This protein binds this small molecule.
Small molecule (SMILES): Nc1ncnc2c1ncn2[C@@H]1O[C@H](CO[P](=O)(O)O[P](=O)(O)NP(=O)(O)O)[C@@H](O)[C@H]1O

Sequence of chain 1.B:
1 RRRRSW

Sequence of chain 1.A:
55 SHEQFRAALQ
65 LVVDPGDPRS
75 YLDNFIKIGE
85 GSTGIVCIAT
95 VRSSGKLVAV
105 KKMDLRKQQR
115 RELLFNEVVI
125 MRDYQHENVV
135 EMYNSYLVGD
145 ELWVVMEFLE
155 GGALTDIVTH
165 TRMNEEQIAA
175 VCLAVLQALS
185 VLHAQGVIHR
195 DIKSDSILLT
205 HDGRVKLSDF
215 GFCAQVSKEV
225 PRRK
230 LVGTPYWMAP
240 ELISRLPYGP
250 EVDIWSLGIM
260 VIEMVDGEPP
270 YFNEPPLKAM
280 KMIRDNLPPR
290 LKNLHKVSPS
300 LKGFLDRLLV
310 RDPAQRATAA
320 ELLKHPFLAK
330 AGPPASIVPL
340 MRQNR

Binding-site contacts:
Ligand atom O2A contacts residue ASP213 of chain 1.A at 3.4 Å (salt-bridge).
Ligand atom N1 contacts residue LEU153 of chain 1.A at 3.1 Å (h-bond).
Ligand atom C5' contacts residue GLY85 of chain 1.A at 3.7 Å.
Ligand atom C6 contacts residue LEU202 of chain 1.A at 3.5 Å (hydrophobic).
Ligand atom O2B contacts residue SER86 of chain 1.A at 3.1 Å (h-bond).
Ligand atom C2 contacts residue PHE152 of chain 1.A at 3.7 Å (hydrophobic).
Ligand atom N6 contacts residue ALA103 of chain 1.A at 3.7 Å.
Ligand atom N3B contacts residue MG1 of chain 1.E at 3.4 Å.
Ligand atom O2B contacts residue GLY85 of chain 1.A at 3.4 Å.
Ligand atom C8 contacts residue VAL90 of chain 1.A at 3.5 Å (hydrophobic).
Ligand atom O2B contacts residue THR87 of chain 1.A at 2.6 Å (h-bond).
Ligand atom O5' contacts residue VAL90 of chain 1.A at 3.5 Å.
Ligand atom O1B contacts residue MG1 of chain 1.E at 2.0 Å.
Ligand atom O1A contacts residue ASP213 of chain 1.A at 3.4 Å.
Ligand atom O3A contacts residue GLY85 of chain 1.A at 3.7 Å.
Ligand atom N3 contacts residue ILE82 of chain 1.A at 3.6 Å.
Ligand atom N3B contacts residue ASP213 of chain 1.A at 3.6 Å.
Ligand atom O1B contacts residue LYS105 of chain 1.A at 2.9 Å (salt-bridge).
Ligand atom O1A contacts residue LYS105 of chain 1.A at 3.0 Å (salt-bridge).
Ligand atom O3' contacts residue ASP199 of chain 1.A at 3.5 Å (salt-bridge).
Ligand atom N6 contacts residue MET150 of chain 1.A at 3.5 Å (h-bond).
Ligand atom O1B contacts residue THR87 of chain 1.A at 3.4 Å (h-bond).
Ligand atom PB contacts residue THR87 of chain 1.A at 3.6 Å.
Ligand atom O2B contacts residue GLY88 of chain 1.A at 3.4 Å (h-bond).
Ligand atom PB contacts residue SER86 of chain 1.A at 3.5 Å.
Ligand atom O2A contacts residue MG1 of chain 1.D at 2.2 Å.
Ligand atom N3B contacts residue ARG4 of chain 1.B at 3.6 Å.
Ligand atom C2 contacts residue LEU153 of chain 1.A at 3.5 Å (hydrophobic).
Ligand atom C5 contacts residue LEU202 of chain 1.A at 3.4 Å (hydrophobic).
Ligand atom O3A contacts residue LYS105 of chain 1.A at 3.2 Å.
Ligand atom PB contacts residue MG1 of chain 1.E at 3.2 Å.
Ligand atom O4' contacts residue VAL90 of chain 1.A at 3.4 Å.
Ligand atom PB contacts residue LYS105 of chain 1.A at 3.6 Å.
Ligand atom N3B contacts residue GLY85 of chain 1.A at 3.4 Å.
Ligand atom N6 contacts residue GLU151 of chain 1.A at 2.9 Å (salt-bridge).
Ligand atom N3B contacts residue MG1 of chain 1.D at 2.1 Å.
Ligand atom O1B contacts residue ASP213 of chain 1.A at 2.8 Å (salt-bridge).
Ligand atom N3B contacts residue SER86 of chain 1.A at 2.8 Å (h-bond).
Ligand atom PB contacts residue MG1 of chain 1.D at 3.4 Å.
Ligand atom PA contacts residue MG1 of chain 1.D at 3.5 Å.